Sequence of chain 1.A:
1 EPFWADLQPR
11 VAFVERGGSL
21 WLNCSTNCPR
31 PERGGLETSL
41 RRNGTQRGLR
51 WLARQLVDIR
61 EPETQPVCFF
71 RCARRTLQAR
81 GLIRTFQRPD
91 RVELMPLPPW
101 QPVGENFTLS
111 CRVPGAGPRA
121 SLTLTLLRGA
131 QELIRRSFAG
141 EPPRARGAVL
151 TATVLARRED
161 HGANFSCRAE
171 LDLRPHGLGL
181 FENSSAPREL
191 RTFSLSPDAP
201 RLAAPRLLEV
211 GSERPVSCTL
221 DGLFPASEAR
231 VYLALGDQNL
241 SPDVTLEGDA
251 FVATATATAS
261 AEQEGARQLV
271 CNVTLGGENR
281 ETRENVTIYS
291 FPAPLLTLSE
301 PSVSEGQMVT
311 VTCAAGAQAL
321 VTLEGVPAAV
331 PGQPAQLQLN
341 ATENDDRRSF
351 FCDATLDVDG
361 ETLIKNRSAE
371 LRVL

Binding-site contacts:
Ligand atom C2 contacts residue ASN183 of chain 1.A at 2.2 Å.
Ligand atom C1 contacts residue SER184 of chain 1.A at 4.5 Å.
Ligand atom C7 contacts residue ASN183 of chain 1.A at 3.0 Å.
Ligand atom O3 contacts residue ASP90 of chain 1.A at 3.2 Å (salt-bridge).
Ligand atom O6 contacts residue ASP90 of chain 1.A at 4.4 Å.
Ligand atom N2 contacts residue ASN183 of chain 1.A at 2.7 Å (h-bond).
Ligand atom C8 contacts residue ASN183 of chain 1.A at 4.3 Å.
Ligand atom C6 contacts residue ARG91 of chain 1.A at 4.4 Å.
Ligand atom O7 contacts residue ASN183 of chain 1.A at 2.9 Å (h-bond).
Ligand atom C2 contacts residue ASP90 of chain 1.A at 3.4 Å.
Ligand atom C3 contacts residue ASP90 of chain 1.A at 3.7 Å.
Ligand atom N2 contacts residue ASP90 of chain 1.A at 4.1 Å.
Ligand atom O7 contacts residue ASP90 of chain 1.A at 3.5 Å (salt-bridge).
Ligand atom C7 contacts residue ASP90 of chain 1.A at 4.1 Å.
Ligand atom C6 contacts residue ASP90 of chain 1.A at 3.6 Å.
Ligand atom C3 contacts residue ASN183 of chain 1.A at 3.6 Å.
Ligand atom O4 contacts residue ASP90 of chain 1.A at 4.4 Å.
Ligand atom C4 contacts residue ASN183 of chain 1.A at 4.0 Å.
Ligand atom C1 contacts residue ASP90 of chain 1.A at 3.6 Å.
Ligand atom C5 contacts residue ASN183 of chain 1.A at 3.6 Å.
Ligand atom C5 contacts residue ASP90 of chain 1.A at 3.4 Å.
Ligand atom O5 contacts residue SER184 of chain 1.A at 4.4 Å.
Ligand atom C4 contacts residue ASP90 of chain 1.A at 3.2 Å.
Ligand atom C6 contacts residue VAL92 of chain 1.A at 4.0 Å (hydrophobic).
Ligand atom O5 contacts residue ASN183 of chain 1.A at 2.4 Å (h-bond).
Ligand atom C1 contacts residue ASN183 of chain 1.A at 1.4 Å.
Ligand atom O5 contacts residue ASP90 of chain 1.A at 2.9 Å (salt-bridge).

A protein and the small-molecule ligand that binds it are described below.
Small molecule (SMILES): CC(=O)N[C@@H]1[C@@H](O)[C@H](O)[C@@H](CO)O[C@H]1O